Sequence of chain 1.B:
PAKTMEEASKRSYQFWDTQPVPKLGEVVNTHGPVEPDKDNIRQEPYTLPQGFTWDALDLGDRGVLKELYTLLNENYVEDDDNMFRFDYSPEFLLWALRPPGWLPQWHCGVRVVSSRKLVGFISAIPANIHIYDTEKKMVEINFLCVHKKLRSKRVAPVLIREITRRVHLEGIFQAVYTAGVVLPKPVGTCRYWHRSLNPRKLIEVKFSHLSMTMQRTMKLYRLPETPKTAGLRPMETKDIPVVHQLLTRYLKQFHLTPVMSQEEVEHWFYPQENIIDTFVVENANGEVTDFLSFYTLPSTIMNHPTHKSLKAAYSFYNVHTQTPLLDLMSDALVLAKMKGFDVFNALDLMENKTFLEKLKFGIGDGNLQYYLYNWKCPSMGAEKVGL

Binding-site contacts:
Ligand atom CB contacts residue TYR202 of chain 1.B at 3.5 Å (hydrophobic).
Ligand atom CD2 contacts residue PHE96 of chain 1.B at 3.5 Å (hydrophobic).
Ligand atom CB contacts residue HIS204 of chain 1.B at 3.5 Å.
Ligand atom CG contacts residue TYR307 of chain 1.B at 3.2 Å (hydrophobic).
Ligand atom OXT contacts residue HIS219 of chain 1.B at 3.0 Å (h-bond).
Ligand atom CD1 contacts residue ASP89 of chain 1.B at 3.4 Å.
Ligand atom C contacts residue PHE96 of chain 1.B at 3.5 Å (hydrophobic).
Ligand atom C contacts residue HIS219 of chain 1.B at 3.3 Å.
Ligand atom OG contacts residue GLY378 of chain 1.B at 3.3 Å (h-bond).
Ligand atom OD1 contacts residue TYR202 of chain 1.B at 2.6 Å (h-bond).
Ligand atom O contacts residue HIS219 of chain 1.B at 3.0 Å (h-bond).
Ligand atom N contacts residue TYR202 of chain 1.B at 3.2 Å (h-bond).
Ligand atom CZ contacts residue PHE94 of chain 1.B at 3.4 Å (hydrophobic).
Ligand atom CD contacts residue PHE217 of chain 1.B at 3.3 Å (hydrophobic).
Ligand atom OD1 contacts residue TYR326 of chain 1.B at 3.4 Å.
Ligand atom N contacts residue ASP377 of chain 1.B at 3.0 Å (salt-bridge).
Ligand atom SG contacts residue GLY190 of chain 1.B at 3.5 Å.
Ligand atom OG contacts residue ASP377 of chain 1.B at 3.4 Å (salt-bridge).
Ligand atom O contacts residue THR188 of chain 1.B at 3.2 Å (h-bond).
Ligand atom OG contacts residue HIS204 of chain 1.B at 2.8 Å (h-bond).
Ligand atom OG contacts residue GLY376 of chain 1.B at 3.4 Å.
Ligand atom CB contacts residue TYR202 of chain 1.B at 3.4 Å (hydrophobic).
Ligand atom CA contacts residue ILE375 of chain 1.B at 3.4 Å (hydrophobic).
Ligand atom O contacts residue TYR202 of chain 1.B at 3.2 Å.
Ligand atom OG contacts residue TYR202 of chain 1.B at 3.5 Å.
Ligand atom CA contacts residue HIS204 of chain 1.B at 3.5 Å.
Ligand atom N contacts residue ILE375 of chain 1.B at 3.0 Å (h-bond).
Ligand atom CG contacts residue TYR202 of chain 1.B at 3.4 Å (hydrophobic).
Ligand atom CA contacts residue ASN152 of chain 1.B at 3.5 Å.
Ligand atom O contacts residue GLY376 of chain 1.B at 3.2 Å.
Ligand atom O contacts residue ASP377 of chain 1.B at 2.9 Å (salt-bridge).
Ligand atom C contacts residue HIS204 of chain 1.B at 3.4 Å.
Ligand atom CA contacts residue TYR202 of chain 1.B at 3.4 Å (hydrophobic).
Ligand atom OD2 contacts residue TYR307 of chain 1.B at 2.2 Å (h-bond).
Ligand atom O contacts residue HIS204 of chain 1.B at 3.3 Å.
Ligand atom N contacts residue THR188 of chain 1.B at 3.5 Å (h-bond).
Ligand atom N contacts residue HIS204 of chain 1.B at 3.3 Å (h-bond).
Ligand atom OD1 contacts residue TYR307 of chain 1.B at 3.4 Å (h-bond).
Ligand atom O contacts residue PHE96 of chain 1.B at 3.2 Å.
Ligand atom SG contacts residue ASN379 of chain 1.B at 3.0 Å (h-bond).

The protein below binds the small molecule below.
Small molecule (SMILES): NCCCC[C@H](NC(=O)[C@H](CO)NC(=O)[C@H](Cc1ccccc1)NC(=O)[C@H](CS)NC(=O)[C@H](CC(=O)O)NC(=O)CN)C(=O)N1CCC[C@H]1C(=O)N[C@@H](CCCN=C(N)N)C(=O)O